Sequence of chain 1.A:
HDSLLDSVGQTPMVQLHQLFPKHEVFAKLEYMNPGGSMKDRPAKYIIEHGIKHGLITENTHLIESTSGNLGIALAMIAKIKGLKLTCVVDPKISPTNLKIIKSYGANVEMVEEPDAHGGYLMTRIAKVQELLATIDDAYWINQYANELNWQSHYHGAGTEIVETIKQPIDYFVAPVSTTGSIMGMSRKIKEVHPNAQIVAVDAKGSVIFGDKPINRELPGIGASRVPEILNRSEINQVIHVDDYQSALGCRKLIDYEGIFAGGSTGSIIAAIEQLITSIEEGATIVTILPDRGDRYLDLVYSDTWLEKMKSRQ

Binding-site contacts:
Ligand atom OP1 contacts residue THR186 of chain 1.A at 3.3 Å (h-bond).
Ligand atom C contacts residue SER75 of chain 1.A at 3.4 Å.
Ligand atom N1 contacts residue PRO298 of chain 1.A at 3.5 Å.
Ligand atom OP2 contacts residue GLY188 of chain 1.A at 3.6 Å.
Ligand atom OP1 contacts residue VAL184 of chain 1.A at 3.5 Å.
Ligand atom OP2 contacts residue SER189 of chain 1.A at 2.7 Å (h-bond).
Ligand atom C contacts residue LYS47 of chain 1.A at 3.7 Å.
Ligand atom C2A contacts residue SER272 of chain 1.A at 3.5 Å.
Ligand atom OXT contacts residue ASN77 of chain 1.A at 3.3 Å (h-bond).
Ligand atom O contacts residue THR74 of chain 1.A at 2.6 Å (h-bond).
Ligand atom OP2 contacts residue THR186 of chain 1.A at 3.5 Å (h-bond).
Ligand atom O contacts residue GLN151 of chain 1.A at 3.0 Å (h-bond).
Ligand atom C2 contacts residue SER272 of chain 1.A at 3.5 Å.
Ligand atom CA contacts residue LYS47 of chain 1.A at 3.4 Å.
Ligand atom CA contacts residue SER75 of chain 1.A at 3.5 Å.
Ligand atom N contacts residue SER75 of chain 1.A at 3.6 Å (h-bond).
Ligand atom C contacts residue THR74 of chain 1.A at 3.4 Å.
Ligand atom OP3 contacts residue LYS47 of chain 1.A at 3.0 Å (salt-bridge).
Ligand atom C6 contacts residue GLY228 of chain 1.A at 3.4 Å.
Ligand atom OXT contacts residue LYS47 of chain 1.A at 3.6 Å.
Ligand atom N contacts residue LYS47 of chain 1.A at 3.6 Å.
Ligand atom C5A contacts residue SER185 of chain 1.A at 3.4 Å.
Ligand atom C5 contacts residue GLY228 of chain 1.A at 3.0 Å.
Ligand atom C3 contacts residue GLY228 of chain 1.A at 3.6 Å.
Ligand atom C4 contacts residue GLY228 of chain 1.A at 3.1 Å.
Ligand atom O3A contacts residue ASN77 of chain 1.A at 2.8 Å (h-bond).
Ligand atom O contacts residue SER75 of chain 1.A at 3.0 Å (h-bond).
Ligand atom C contacts residue LEU78 of chain 1.A at 3.7 Å (hydrophobic).
Ligand atom OXT contacts residue LEU78 of chain 1.A at 2.7 Å (h-bond).
Ligand atom P contacts residue THR186 of chain 1.A at 3.4 Å.
Ligand atom OP3 contacts residue THR186 of chain 1.A at 2.8 Å (h-bond).
Ligand atom C2A contacts residue ASP299 of chain 1.A at 3.2 Å.
Ligand atom C5A contacts residue GLY228 of chain 1.A at 3.6 Å.
Ligand atom CB contacts residue GLN151 of chain 1.A at 3.6 Å.
Ligand atom OXT contacts residue THR74 of chain 1.A at 3.5 Å (h-bond).
Ligand atom C4A contacts residue LYS47 of chain 1.A at 3.5 Å.
Ligand atom OP1 contacts residue THR187 of chain 1.A at 2.9 Å (h-bond).
Ligand atom C2A contacts residue ASN77 of chain 1.A at 3.3 Å.
Ligand atom OP1 contacts residue SER185 of chain 1.A at 2.8 Å (h-bond).
Ligand atom N1 contacts residue SER272 of chain 1.A at 2.8 Å (h-bond).

A protein and the small-molecule ligand that binds it are described below.
Small molecule (SMILES): C=C(NCc1c(COP(=O)(O)O)cnc(C)c1O)C(=O)O